Sequence of chain 1.A:
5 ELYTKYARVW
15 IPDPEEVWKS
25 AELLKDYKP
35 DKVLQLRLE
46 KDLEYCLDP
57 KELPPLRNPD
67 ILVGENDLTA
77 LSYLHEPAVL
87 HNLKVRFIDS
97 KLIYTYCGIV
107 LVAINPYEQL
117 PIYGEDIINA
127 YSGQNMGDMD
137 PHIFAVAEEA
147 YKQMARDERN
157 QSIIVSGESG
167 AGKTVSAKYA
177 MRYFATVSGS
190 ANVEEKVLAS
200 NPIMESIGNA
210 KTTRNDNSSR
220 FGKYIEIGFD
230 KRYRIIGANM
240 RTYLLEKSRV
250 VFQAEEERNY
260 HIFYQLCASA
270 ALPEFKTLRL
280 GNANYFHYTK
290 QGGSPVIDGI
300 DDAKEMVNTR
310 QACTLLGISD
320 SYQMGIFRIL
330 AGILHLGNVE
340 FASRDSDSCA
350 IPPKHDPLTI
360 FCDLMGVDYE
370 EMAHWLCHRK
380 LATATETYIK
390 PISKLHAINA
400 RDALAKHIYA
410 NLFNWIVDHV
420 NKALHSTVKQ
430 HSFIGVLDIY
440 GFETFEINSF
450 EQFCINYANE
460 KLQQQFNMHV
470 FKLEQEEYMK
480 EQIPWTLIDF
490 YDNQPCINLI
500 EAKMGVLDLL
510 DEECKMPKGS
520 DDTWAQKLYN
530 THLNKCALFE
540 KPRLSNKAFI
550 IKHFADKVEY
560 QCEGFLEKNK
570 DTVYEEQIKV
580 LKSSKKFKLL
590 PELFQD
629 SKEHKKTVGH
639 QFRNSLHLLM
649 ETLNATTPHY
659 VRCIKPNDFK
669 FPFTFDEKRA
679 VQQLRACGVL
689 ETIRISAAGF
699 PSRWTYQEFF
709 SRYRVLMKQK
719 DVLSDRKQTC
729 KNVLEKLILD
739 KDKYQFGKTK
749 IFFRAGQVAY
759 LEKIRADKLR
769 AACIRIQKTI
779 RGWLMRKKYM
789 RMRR

Binding-site contacts:
Ligand atom O2G contacts residue MG1 of chain 1.F at 2.9 Å.
Ligand atom C5' contacts residue MG1 of chain 1.G at 3.7 Å.
Ligand atom O3G contacts residue SER165 of chain 1.A at 3.6 Å.
Ligand atom O2A contacts residue GLY168 of chain 1.A at 3.2 Å.
Ligand atom N7 contacts residue ASN111 of chain 1.A at 3.4 Å (h-bond).
Ligand atom C2 contacts residue GLU114 of chain 1.A at 3.1 Å.
Ligand atom O2G contacts residue ASN216 of chain 1.A at 3.2 Å (h-bond).
Ligand atom PB contacts residue MG1 of chain 1.G at 3.3 Å.
Ligand atom O2B contacts residue GLY166 of chain 1.A at 3.0 Å (h-bond).
Ligand atom N6 contacts residue ILE99 of chain 1.A at 3.7 Å.
Ligand atom C8 contacts residue ASN111 of chain 1.A at 3.0 Å.
Ligand atom N3 contacts residue GLU114 of chain 1.A at 3.6 Å.
Ligand atom O1A contacts residue MG1 of chain 1.G at 2.2 Å.
Ligand atom C5 contacts residue PRO112 of chain 1.A at 3.7 Å (hydrophobic).
Ligand atom N3B contacts residue THR170 of chain 1.A at 3.0 Å (h-bond).
Ligand atom N9 contacts residue ASN111 of chain 1.A at 3.1 Å (h-bond).
Ligand atom C1' contacts residue ASN111 of chain 1.A at 3.5 Å.
Ligand atom PA contacts residue MG1 of chain 1.G at 3.4 Å.
Ligand atom O2B contacts residue SER165 of chain 1.A at 3.7 Å.
Ligand atom PG contacts residue GLY166 of chain 1.A at 3.3 Å.
Ligand atom O2G contacts residue SER165 of chain 1.A at 2.0 Å (h-bond).
Ligand atom O3G contacts residue MG1 of chain 1.F at 1.9 Å.
Ligand atom C4 contacts residue ASN111 of chain 1.A at 3.6 Å.
Ligand atom PG contacts residue MG1 of chain 1.F at 2.5 Å.
Ligand atom O1B contacts residue MG1 of chain 1.G at 1.9 Å.
Ligand atom C6 contacts residue PRO112 of chain 1.A at 3.6 Å (hydrophobic).
Ligand atom O3A contacts residue MG1 of chain 1.G at 3.7 Å.
Ligand atom O2A contacts residue LYS169 of chain 1.A at 3.7 Å.
Ligand atom O1G contacts residue SER165 of chain 1.A at 3.1 Å.
Ligand atom O2G contacts residue GLY166 of chain 1.A at 3.0 Å (h-bond).
Ligand atom N6 contacts residue TYR119 of chain 1.A at 3.0 Å (h-bond).
Ligand atom N3B contacts residue MG1 of chain 1.F at 2.6 Å.
Ligand atom O4' contacts residue ASN111 of chain 1.A at 3.0 Å (h-bond).
Ligand atom O2A contacts residue VAL171 of chain 1.A at 2.9 Å (h-bond).
Ligand atom O2A contacts residue THR170 of chain 1.A at 3.3 Å (h-bond).
Ligand atom O3G contacts residue SER218 of chain 1.A at 3.7 Å.
Ligand atom C8 contacts residue GLY168 of chain 1.A at 3.6 Å.
Ligand atom O1G contacts residue ALA167 of chain 1.A at 3.6 Å.
Ligand atom O1G contacts residue GLY166 of chain 1.A at 2.4 Å (h-bond).
Ligand atom PG contacts residue SER165 of chain 1.A at 3.2 Å.

A protein and the small-molecule ligand that binds it are described below.
Small molecule (SMILES): Nc1ncnc2c1ncn2[C@@H]1O[C@H](CO[P](=O)(O)O[P](=O)(O)NP(=O)(O)O)[C@@H](O)[C@H]1O